Sequence of chain 1.B:
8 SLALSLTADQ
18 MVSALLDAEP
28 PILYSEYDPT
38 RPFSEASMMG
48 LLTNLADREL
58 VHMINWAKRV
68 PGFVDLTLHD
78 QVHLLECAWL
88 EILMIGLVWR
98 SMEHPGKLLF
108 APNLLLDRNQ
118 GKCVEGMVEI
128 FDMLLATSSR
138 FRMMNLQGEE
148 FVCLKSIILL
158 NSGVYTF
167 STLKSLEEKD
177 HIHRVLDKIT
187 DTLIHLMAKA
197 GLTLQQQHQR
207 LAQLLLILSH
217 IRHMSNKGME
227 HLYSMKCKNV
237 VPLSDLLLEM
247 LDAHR

The protein below binds the small molecule below.
Small molecule (SMILES): Cn1c(N)nc2cc(-c3ccccc3)cnc21

Binding-site contacts:
Ligand atom N01 contacts residue LEU90 of chain 1.B at 3.1 Å (h-bond).
Ligand atom N06 contacts residue 7G51 of chain 1.H at 1.0 Å (h-bond).
Ligand atom C17 contacts residue 7G51 of chain 1.J at 1.4 Å.
Ligand atom C13 contacts residue 7G51 of chain 1.H at 0.7 Å.
Ligand atom N01 contacts residue 7G51 of chain 1.H at 2.3 Å (h-bond).
Ligand atom C14 contacts residue 7G51 of chain 1.J at 2.0 Å.
Ligand atom C12 contacts residue 7G51 of chain 1.H at 0.7 Å.
Ligand atom C07 contacts residue 7G51 of chain 1.J at 1.3 Å.
Ligand atom C09 contacts residue 7G51 of chain 1.H at 1.1 Å.
Ligand atom C07 contacts residue GLU56 of chain 1.B at 2.8 Å.
Ligand atom C16 contacts residue 7G51 of chain 1.H at 0.6 Å.
Ligand atom C04 contacts residue 7G51 of chain 1.H at 0.3 Å.
Ligand atom C10 contacts residue 7G51 of chain 1.H at 0.4 Å.
Ligand atom C17 contacts residue 7G51 of chain 1.H at 0.8 Å.
Ligand atom N03 contacts residue 7G51 of chain 1.J at 0.8 Å.
Ligand atom N03 contacts residue LEU90 of chain 1.B at 3.2 Å (h-bond).
Ligand atom N08 contacts residue 7G51 of chain 1.H at 1.6 Å.
Ligand atom N06 contacts residue 7G51 of chain 1.J at 0.3 Å.
Ligand atom C11 contacts residue 7G51 of chain 1.J at 0.5 Å.
Ligand atom C14 contacts residue 7G51 of chain 1.H at 0.7 Å.
Ligand atom C10 contacts residue 7G51 of chain 1.J at 0.3 Å.
Ligand atom C09 contacts residue 7G51 of chain 1.J at 1.2 Å.
Ligand atom C05 contacts residue 7G51 of chain 1.J at 1.0 Å.
Ligand atom C16 contacts residue 7G51 of chain 1.J at 1.1 Å.
Ligand atom N01 contacts residue 7G51 of chain 1.J at 1.8 Å (h-bond).
Ligand atom N03 contacts residue 7G51 of chain 1.H at 1.1 Å (h-bond).
Ligand atom C07 contacts residue 7G51 of chain 1.H at 2.3 Å.
Ligand atom C11 contacts residue 7G51 of chain 1.H at 0.6 Å.
Ligand atom N08 contacts residue 7G51 of chain 1.J at 0.4 Å.
Ligand atom C13 contacts residue MET124 of chain 1.B at 3.3 Å (hydrophobic).
Ligand atom C15 contacts residue 7G51 of chain 1.H at 0.6 Å.
Ligand atom C13 contacts residue 7G51 of chain 1.J at 1.0 Å.
Ligand atom C04 contacts residue 7G51 of chain 1.J at 0.2 Å.
Ligand atom N01 contacts residue ARG97 of chain 1.B at 2.9 Å (salt-bridge).
Ligand atom C02 contacts residue 7G51 of chain 1.J at 0.8 Å.
Ligand atom C15 contacts residue 7G51 of chain 1.J at 1.3 Å.
Ligand atom C05 contacts residue 7G51 of chain 1.H at 1.1 Å.
Ligand atom N01 contacts residue GLU56 of chain 1.B at 2.5 Å (salt-bridge).
Ligand atom C02 contacts residue 7G51 of chain 1.H at 1.0 Å.
Ligand atom C12 contacts residue 7G51 of chain 1.J at 0.7 Å.